Sequence of chain 1.A:
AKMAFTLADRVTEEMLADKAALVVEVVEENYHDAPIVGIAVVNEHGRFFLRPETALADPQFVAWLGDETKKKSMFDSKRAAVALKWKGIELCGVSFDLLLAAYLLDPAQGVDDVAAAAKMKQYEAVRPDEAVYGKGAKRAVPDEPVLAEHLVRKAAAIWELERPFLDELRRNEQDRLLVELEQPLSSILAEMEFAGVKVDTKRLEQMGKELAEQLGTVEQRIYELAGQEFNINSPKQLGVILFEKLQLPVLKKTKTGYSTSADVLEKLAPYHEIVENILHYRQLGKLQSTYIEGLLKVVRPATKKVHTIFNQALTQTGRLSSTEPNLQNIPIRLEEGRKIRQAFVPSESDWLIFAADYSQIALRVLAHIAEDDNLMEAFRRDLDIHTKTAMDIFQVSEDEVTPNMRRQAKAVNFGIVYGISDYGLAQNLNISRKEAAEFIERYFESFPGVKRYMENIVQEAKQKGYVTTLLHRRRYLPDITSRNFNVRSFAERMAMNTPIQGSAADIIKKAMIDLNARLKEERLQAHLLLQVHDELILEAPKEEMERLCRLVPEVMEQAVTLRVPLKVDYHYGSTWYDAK

Binding-site contacts:
Ligand atom N6 contacts residue DC2 of chain 1.B at 3.1 Å (h-bond).
Ligand atom N1 contacts residue DOC9 of chain 1.B at 2.9 Å (h-bond).
Ligand atom O2 contacts residue DG4 of chain 1.B at 2.8 Å (h-bond).
Ligand atom N2 contacts residue TYR430 of chain 1.A at 3.4 Å.
Ligand atom N2 contacts residue DOC9 of chain 1.B at 2.8 Å (h-bond).
Ligand atom N3 contacts residue DA5 of chain 1.B at 2.8 Å (h-bond).
Ligand atom N1 contacts residue DT3 of chain 1.B at 2.6 Å (h-bond).
Ligand atom O6 contacts residue DC6 of chain 1.B at 2.9 Å (h-bond).
Ligand atom O4 contacts residue DA5 of chain 1.B at 2.9 Å (h-bond).
Ligand atom OP1 contacts residue ASN243 of chain 1.A at 2.9 Å (h-bond).
Ligand atom N3 contacts residue DG4 of chain 1.B at 2.9 Å (h-bond).
Ligand atom O6 contacts residue PHE426 of chain 1.A at 3.3 Å.
Ligand atom N1 contacts residue DC2 of chain 1.B at 2.7 Å (h-bond).
Ligand atom OP2 contacts residue PHE502 of chain 1.A at 3.0 Å.
Ligand atom N2 contacts residue DC8 of chain 1.B at 2.8 Å (h-bond).
Ligand atom N2 contacts residue DC6 of chain 1.B at 2.8 Å (h-bond).
Ligand atom N1 contacts residue DC6 of chain 1.B at 3.0 Å (h-bond).
Ligand atom OP1 contacts residue GLN328 of chain 1.A at 3.0 Å (h-bond).
Ligand atom O6 contacts residue DC8 of chain 1.B at 2.7 Å (h-bond).
Ligand atom N2 contacts residue DT3 of chain 1.B at 3.0 Å (h-bond).
Ligand atom N6 contacts residue DT3 of chain 1.B at 3.0 Å (h-bond).
Ligand atom OP1 contacts residue ARG487 of chain 1.A at 3.2 Å (salt-bridge).
Ligand atom OP1 contacts residue SER433 of chain 1.A at 3.2 Å (h-bond).
Ligand atom O6 contacts residue DC1 of chain 1.B at 2.7 Å (h-bond).
Ligand atom N2 contacts residue DC1 of chain 1.B at 2.8 Å (h-bond).
Ligand atom O6 contacts residue DOC9 of chain 1.B at 2.9 Å (h-bond).
Ligand atom OP1 contacts residue LEU326 of chain 1.A at 3.2 Å.
Ligand atom C4' contacts residue SER334 of chain 1.A at 3.2 Å.
Ligand atom OP1 contacts residue SER246 of chain 1.A at 2.5 Å (h-bond).
Ligand atom N1 contacts residue DC1 of chain 1.B at 2.7 Å (h-bond).
Ligand atom O6 contacts residue DC2 of chain 1.B at 2.7 Å (h-bond).
Ligand atom N2 contacts residue DC2 of chain 1.B at 2.6 Å (h-bond).
Ligand atom O3' contacts residue SER333 of chain 1.A at 3.2 Å.
Ligand atom OP1 contacts residue SER333 of chain 1.A at 2.8 Å (h-bond).
Ligand atom N1 contacts residue DT7 of chain 1.B at 2.9 Å (h-bond).
Ligand atom OP1 contacts residue GLU336 of chain 1.A at 2.8 Å (salt-bridge).
Ligand atom N1 contacts residue DC8 of chain 1.B at 2.9 Å (h-bond).
Ligand atom N4 contacts residue DG4 of chain 1.B at 2.9 Å (h-bond).
Ligand atom N6 contacts residue DT7 of chain 1.B at 3.0 Å (h-bond).
Ligand atom O4' contacts residue ASN338 of chain 1.A at 3.0 Å (h-bond).

A protein and the small-molecule ligand that binds it are described below.
Small molecule (SMILES): Cc1cn([C@H]2C[C@H](O[P](=O)(O)OC[C@H]3O[C@@H](n4ccc(N)nc4=O)C[C@@H]3O[P](=O)(O)OC[C@H]3O[C@@H](n4cnc5c4NC=NC5N)C[C@@H]3O[P](=O)(O)OC[C@H]3O[C@@H](n4cnc5c(=O)[nH]c(N)nc54)C[C@@H]3O[P](=O)(O)OC[C@H]3O[C@@H](n4cnc5c(=O)[nH]c(N)nc54)C[C@@H]3O)[C@@H](CO[P](=O)(O)O[C@H]3C[C@H](n4cnc5c(=O)[nH]c(N)nc54)O[C@@H]3CO[P](=O)(O)O[C@H]3C[C@H](n4cnc5c4NC=NC5N)O[C@@H]3CO[P](=O)(O)O[C@H]3C[C@H](n4cnc5c(=O)[nH]c(N)nc54)O[C@@H]3CO[P](=O)(O)O[C@H]3C[C@H](n4cnc5c(=O)[nH]c(N)nc54)O[C@@H]3COP(=O)=O)O2)c(=O)[nH]c1=O